Binding-site contacts:
Ligand atom CAG contacts residue GLU58 of chain 1.A at 3.3 Å.
Ligand atom CAN contacts residue TYR109 of chain 1.A at 3.5 Å (hydrophobic).
Ligand atom CAG contacts residue TYR109 of chain 1.A at 4.0 Å (hydrophobic).
Ligand atom CAK contacts residue ALA55 of chain 1.A at 3.6 Å (hydrophobic).
Ligand atom CAP contacts residue PHE218 of chain 1.A at 4.0 Å (hydrophobic).
Ligand atom OAC contacts residue ASN129 of chain 1.A at 2.8 Å (h-bond).
Ligand atom CAI contacts residue PHE218 of chain 1.A at 3.8 Å (hydrophobic).
Ligand atom CAF contacts residue TYR109 of chain 1.A at 3.0 Å (hydrophobic).
Ligand atom CAG contacts residue LEU54 of chain 1.A at 3.9 Å (hydrophobic).
Ligand atom CAA contacts residue PHE218 of chain 1.A at 3.7 Å (hydrophobic).
Ligand atom CAN contacts residue LEU128 of chain 1.A at 4.1 Å (hydrophobic).
Ligand atom OAC contacts residue ILE132 of chain 1.A at 3.5 Å.
Ligand atom CAJ contacts residue PHE218 of chain 1.A at 3.9 Å (hydrophobic).
Ligand atom CAL contacts residue TYR109 of chain 1.A at 3.8 Å (hydrophobic).
Ligand atom CAE contacts residue ALA214 of chain 1.A at 4.0 Å (hydrophobic).
Ligand atom CAE contacts residue ILE132 of chain 1.A at 4.0 Å (hydrophobic).
Ligand atom CAN contacts residue PHE218 of chain 1.A at 4.0 Å (hydrophobic).
Ligand atom OAD contacts residue ARG99 of chain 1.A at 3.0 Å (salt-bridge).
Ligand atom CAE contacts residue PHE218 of chain 1.A at 3.8 Å (hydrophobic).
Ligand atom CAK contacts residue LEU51 of chain 1.A at 3.7 Å (hydrophobic).
Ligand atom CAA contacts residue PHE233 of chain 1.A at 3.8 Å (hydrophobic).
Ligand atom CAF contacts residue PHE218 of chain 1.A at 4.1 Å (hydrophobic).
Ligand atom CAO contacts residue TYR109 of chain 1.A at 3.9 Å (hydrophobic).
Ligand atom OAD contacts residue LEU92 of chain 1.A at 3.8 Å.
Ligand atom CAN contacts residue ASN129 of chain 1.A at 3.7 Å.
Ligand atom OAC contacts residue TYR109 of chain 1.A at 3.6 Å (h-bond).
Ligand atom CAL contacts residue LEU92 of chain 1.A at 4.0 Å (hydrophobic).
Ligand atom CAB contacts residue PHE218 of chain 1.A at 4.0 Å (hydrophobic).
Ligand atom CAA contacts residue MET89 of chain 1.A at 3.6 Å (hydrophobic).
Ligand atom CAM contacts residue MET89 of chain 1.A at 3.9 Å (hydrophobic).
Ligand atom OAD contacts residue GLU58 of chain 1.A at 2.5 Å (salt-bridge).
Ligand atom CAF contacts residue ASN129 of chain 1.A at 3.8 Å.
Ligand atom CAH contacts residue TYR109 of chain 1.A at 3.9 Å (hydrophobic).
Ligand atom OAC contacts residue LEU128 of chain 1.A at 3.4 Å.
Ligand atom CAN contacts residue ILE132 of chain 1.A at 3.9 Å (hydrophobic).
Ligand atom CAH contacts residue LEU92 of chain 1.A at 3.5 Å (hydrophobic).
Ligand atom CAE contacts residue LEU128 of chain 1.A at 4.1 Å (hydrophobic).
Ligand atom CAO contacts residue GLU58 of chain 1.A at 3.3 Å.
Ligand atom CAB contacts residue LEU51 of chain 1.A at 3.6 Å (hydrophobic).
Ligand atom CAJ contacts residue TYR109 of chain 1.A at 3.6 Å (hydrophobic).

The protein below binds the small molecule below.
Small molecule (SMILES): CCC(C)(c1ccc(O)cc1)c1ccc(O)cc1

Sequence of chain 1.A:
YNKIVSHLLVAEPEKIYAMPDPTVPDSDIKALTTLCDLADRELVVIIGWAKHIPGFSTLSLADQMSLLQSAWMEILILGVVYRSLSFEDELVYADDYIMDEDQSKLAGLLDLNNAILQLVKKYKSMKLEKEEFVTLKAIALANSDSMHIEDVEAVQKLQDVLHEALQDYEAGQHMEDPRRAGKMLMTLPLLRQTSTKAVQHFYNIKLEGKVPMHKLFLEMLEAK